The small molecule below binds the protein below.
Small molecule (SMILES): CC(=O)N[C@H]1[C@H](O[C@H]2[C@H](O)[C@@H](NC(C)=O)CO[C@@H]2CO)O[C@H](CO)[C@@H](O)[C@@H]1O

Sequence of chain 1.I:
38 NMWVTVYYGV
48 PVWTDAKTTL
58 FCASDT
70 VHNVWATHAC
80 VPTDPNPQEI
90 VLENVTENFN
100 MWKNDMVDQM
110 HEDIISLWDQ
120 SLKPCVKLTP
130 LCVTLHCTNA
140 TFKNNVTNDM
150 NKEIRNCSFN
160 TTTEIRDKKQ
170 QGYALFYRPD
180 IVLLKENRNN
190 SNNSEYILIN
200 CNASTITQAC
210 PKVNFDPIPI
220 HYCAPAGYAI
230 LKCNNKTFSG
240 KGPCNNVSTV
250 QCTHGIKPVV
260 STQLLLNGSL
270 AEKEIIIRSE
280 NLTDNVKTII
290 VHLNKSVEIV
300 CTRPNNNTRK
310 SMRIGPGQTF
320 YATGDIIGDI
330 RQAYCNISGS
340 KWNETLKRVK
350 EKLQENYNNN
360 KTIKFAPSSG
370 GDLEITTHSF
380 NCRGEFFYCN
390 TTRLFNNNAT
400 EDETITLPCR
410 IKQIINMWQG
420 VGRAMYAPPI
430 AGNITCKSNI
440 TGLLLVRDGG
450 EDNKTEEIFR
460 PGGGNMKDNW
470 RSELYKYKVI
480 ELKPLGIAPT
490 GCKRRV

Binding-site contacts:
Ligand atom C3 contacts residue ASN155 of chain 1.I at 3.8 Å.
Ligand atom C8 contacts residue GLN170 of chain 1.I at 4.4 Å.
Ligand atom C7 contacts residue LEU174 of chain 1.I at 4.3 Å (hydrophobic).
Ligand atom O3 contacts residue TYR172 of chain 1.I at 4.4 Å.
Ligand atom C4 contacts residue ASN155 of chain 1.I at 4.2 Å.
Ligand atom O7 contacts residue ASN155 of chain 1.I at 3.3 Å (h-bond).
Ligand atom C8 contacts residue LEU174 of chain 1.I at 4.1 Å (hydrophobic).
Ligand atom C1 contacts residue ASN155 of chain 1.I at 1.4 Å.
Ligand atom C6 contacts residue TYR172 of chain 1.I at 4.3 Å (hydrophobic).
Ligand atom N2 contacts residue TYR172 of chain 1.I at 4.2 Å.
Ligand atom O5 contacts residue TYR172 of chain 1.I at 4.0 Å.
Ligand atom C8 contacts residue ASP324 of chain 1.I at 3.2 Å.
Ligand atom O4 contacts residue TYR172 of chain 1.I at 3.9 Å.
Ligand atom C7 contacts residue THR140 of chain 1.I at 3.6 Å.
Ligand atom N2 contacts residue LEU174 of chain 1.I at 4.5 Å.
Ligand atom O5 contacts residue ASN155 of chain 1.I at 2.4 Å (h-bond).
Ligand atom C2 contacts residue ASN155 of chain 1.I at 2.5 Å.
Ligand atom C3 contacts residue TYR172 of chain 1.I at 3.8 Å (hydrophobic).
Ligand atom C6 contacts residue ASN155 of chain 1.I at 4.3 Å.
Ligand atom O7 contacts residue ALA139 of chain 1.I at 4.0 Å.
Ligand atom C2 contacts residue TYR172 of chain 1.I at 4.2 Å (hydrophobic).
Ligand atom C5 contacts residue TYR172 of chain 1.I at 3.7 Å (hydrophobic).
Ligand atom O7 contacts residue TYR172 of chain 1.I at 3.6 Å.
Ligand atom O7 contacts residue THR140 of chain 1.I at 3.1 Å (h-bond).
Ligand atom C8 contacts residue TYR172 of chain 1.I at 3.7 Å (hydrophobic).
Ligand atom C5 contacts residue ASN155 of chain 1.I at 3.7 Å.
Ligand atom C1 contacts residue TYR172 of chain 1.I at 3.6 Å (hydrophobic).
Ligand atom C7 contacts residue TYR172 of chain 1.I at 3.7 Å (hydrophobic).
Ligand atom C8 contacts residue ASN155 of chain 1.I at 4.4 Å.
Ligand atom C8 contacts residue PHE141 of chain 1.I at 3.7 Å (hydrophobic).
Ligand atom N2 contacts residue ASN155 of chain 1.I at 2.9 Å (h-bond).
Ligand atom C4 contacts residue TYR172 of chain 1.I at 4.3 Å (hydrophobic).
Ligand atom C7 contacts residue ASN155 of chain 1.I at 3.3 Å.
Ligand atom C8 contacts residue THR140 of chain 1.I at 3.5 Å.